Sequence of chain 1.B:
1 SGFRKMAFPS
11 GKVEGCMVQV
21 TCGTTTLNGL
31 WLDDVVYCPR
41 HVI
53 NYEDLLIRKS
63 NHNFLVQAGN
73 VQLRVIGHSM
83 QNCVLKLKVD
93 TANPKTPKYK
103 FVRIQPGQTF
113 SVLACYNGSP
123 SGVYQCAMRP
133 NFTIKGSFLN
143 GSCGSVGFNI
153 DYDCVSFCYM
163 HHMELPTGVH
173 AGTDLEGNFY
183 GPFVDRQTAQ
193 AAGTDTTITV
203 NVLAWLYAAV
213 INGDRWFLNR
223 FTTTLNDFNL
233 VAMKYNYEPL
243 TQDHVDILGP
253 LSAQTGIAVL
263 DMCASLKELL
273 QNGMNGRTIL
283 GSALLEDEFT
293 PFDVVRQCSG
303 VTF

A small-molecule ligand and the protein it binds are described below.
Small molecule (SMILES): O=C(Cc1cccc(Cl)c1)Nc1cncc2cc(C(=O)O)ccc12

Sequence of chain 1.A:
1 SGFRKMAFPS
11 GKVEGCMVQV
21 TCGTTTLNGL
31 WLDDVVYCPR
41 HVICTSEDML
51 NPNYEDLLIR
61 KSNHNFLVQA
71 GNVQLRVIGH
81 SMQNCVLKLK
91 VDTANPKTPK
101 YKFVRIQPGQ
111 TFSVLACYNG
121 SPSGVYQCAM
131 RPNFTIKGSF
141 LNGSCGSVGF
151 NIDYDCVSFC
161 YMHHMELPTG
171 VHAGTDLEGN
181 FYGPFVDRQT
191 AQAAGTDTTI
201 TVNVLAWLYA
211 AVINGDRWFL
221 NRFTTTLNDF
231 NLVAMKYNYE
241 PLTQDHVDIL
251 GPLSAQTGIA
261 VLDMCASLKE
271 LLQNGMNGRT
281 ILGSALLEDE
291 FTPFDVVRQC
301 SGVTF

Binding-site contacts:
Ligand atom C17 contacts residue GLU166 of chain 1.A at 3.3 Å.
Ligand atom C16 contacts residue PHE140 of chain 1.A at 3.8 Å (hydrophobic).
Ligand atom C17 contacts residue PHE140 of chain 1.A at 3.3 Å (hydrophobic).
Ligand atom C1 contacts residue ASN142 of chain 1.A at 3.8 Å.
Ligand atom CL contacts residue HIS41 of chain 1.A at 3.5 Å.
Ligand atom CL contacts residue HIS164 of chain 1.A at 3.9 Å.
Ligand atom C15 contacts residue SER144 of chain 1.A at 3.9 Å.
Ligand atom C14 contacts residue GLU166 of chain 1.A at 3.8 Å.
Ligand atom C14 contacts residue CYS145 of chain 1.A at 3.8 Å (hydrophobic).
Ligand atom C13 contacts residue HIS164 of chain 1.A at 3.5 Å.
Ligand atom N1 contacts residue PHE140 of chain 1.A at 3.9 Å.
Ligand atom C17 contacts residue SER1 of chain 1.B at 4.0 Å.
Ligand atom C13 contacts residue MET165 of chain 1.A at 3.7 Å (hydrophobic).
Ligand atom C12 contacts residue MET49 of chain 1.A at 3.6 Å (hydrophobic).
Ligand atom C2 contacts residue ASN142 of chain 1.A at 3.9 Å.
Ligand atom C16 contacts residue GLU166 of chain 1.A at 3.7 Å.
Ligand atom O2 contacts residue GLU166 of chain 1.A at 3.2 Å (salt-bridge).
Ligand atom O1 contacts residue SER1 of chain 1.B at 3.0 Å (h-bond).
Ligand atom C10 contacts residue DMS1 of chain 1.D at 3.6 Å.
Ligand atom C12 contacts residue MET165 of chain 1.A at 3.7 Å (hydrophobic).
Ligand atom C11 contacts residue MET49 of chain 1.A at 3.4 Å (hydrophobic).
Ligand atom C14 contacts residue HIS163 of chain 1.A at 3.2 Å.
Ligand atom N1 contacts residue SER144 of chain 1.A at 3.5 Å (h-bond).
Ligand atom C15 contacts residue PHE140 of chain 1.A at 3.5 Å (hydrophobic).
Ligand atom C3 contacts residue ASN142 of chain 1.A at 3.8 Å.
Ligand atom N contacts residue CYS145 of chain 1.A at 3.9 Å.
Ligand atom CL contacts residue ASP187 of chain 1.A at 3.5 Å.
Ligand atom C17 contacts residue LEU141 of chain 1.A at 3.7 Å (hydrophobic).
Ligand atom C15 contacts residue GLU166 of chain 1.A at 3.6 Å.
Ligand atom CL contacts residue MET165 of chain 1.A at 3.8 Å.
Ligand atom C10 contacts residue GLN189 of chain 1.A at 3.5 Å.
Ligand atom O2 contacts residue MET165 of chain 1.A at 3.6 Å.
Ligand atom C16 contacts residue LEU141 of chain 1.A at 3.8 Å (hydrophobic).
Ligand atom C15 contacts residue LEU141 of chain 1.A at 3.7 Å (hydrophobic).
Ligand atom CL contacts residue MET49 of chain 1.A at 3.8 Å.
Ligand atom C13 contacts residue HIS41 of chain 1.A at 3.9 Å.
Ligand atom N1 contacts residue HIS163 of chain 1.A at 2.6 Å (h-bond).
Ligand atom N1 contacts residue GLU166 of chain 1.A at 3.9 Å.
Ligand atom C15 contacts residue HIS163 of chain 1.A at 3.7 Å.
Ligand atom C17 contacts residue ASN142 of chain 1.A at 3.9 Å.